Binding-site contacts:
Ligand atom C7 contacts residue MET74 of chain 3.B at 3.9 Å (hydrophobic).
Ligand atom N contacts residue THR10 of chain 3.B at 4.2 Å.
Ligand atom C2 contacts residue ARG88 of chain 3.B at 3.5 Å.
Ligand atom C2 contacts residue LEU102 of chain 3.B at 4.1 Å (hydrophobic).
Ligand atom C5 contacts residue ALA37 of chain 3.B at 3.5 Å (hydrophobic).
Ligand atom C contacts residue LEU102 of chain 3.B at 4.0 Å (hydrophobic).
Ligand atom C15 contacts residue MET74 of chain 3.B at 3.5 Å (hydrophobic).
Ligand atom O1 contacts residue MET74 of chain 3.B at 3.0 Å (h-bond).
Ligand atom C contacts residue PRO8 of chain 3.B at 4.2 Å (hydrophobic).
Ligand atom C11 contacts residue LEU102 of chain 3.B at 3.9 Å (hydrophobic).
Ligand atom C13 contacts residue ASN106 of chain 3.B at 3.9 Å.
Ligand atom C6 contacts residue ALA37 of chain 3.B at 4.1 Å (hydrophobic).
Ligand atom C12 contacts residue LEU73 of chain 3.B at 4.2 Å (hydrophobic).
Ligand atom C3 contacts residue GLY9 of chain 3.B at 4.2 Å.
Ligand atom C7 contacts residue ASP72 of chain 3.B at 4.2 Å.
Ligand atom C13 contacts residue VAL135 of chain 8.B at 4.2 Å (hydrophobic).
Ligand atom C7 contacts residue PHE70 of chain 3.B at 3.8 Å (hydrophobic).
Ligand atom C contacts residue ASN106 of chain 3.B at 3.3 Å.
Ligand atom C14 contacts residue MET74 of chain 3.B at 4.3 Å (hydrophobic).
Ligand atom C contacts residue ARG88 of chain 3.B at 3.5 Å.
Ligand atom C9 contacts residue MET74 of chain 3.B at 4.1 Å (hydrophobic).
Ligand atom C9 contacts residue LEU73 of chain 3.B at 4.1 Å (hydrophobic).
Ligand atom C8 contacts residue MET74 of chain 3.B at 4.2 Å (hydrophobic).
Ligand atom C8 contacts residue HIS138 of chain 8.B at 4.2 Å.
Ligand atom C2 contacts residue PRO8 of chain 3.B at 4.3 Å (hydrophobic).
Ligand atom C3 contacts residue ARG88 of chain 3.B at 4.0 Å.
Ligand atom C5 contacts residue SER39 of chain 3.B at 4.0 Å.
Ligand atom O contacts residue ASN106 of chain 3.B at 3.4 Å (h-bond).
Ligand atom O1 contacts residue LEU73 of chain 3.B at 3.5 Å.
Ligand atom C4 contacts residue GLY9 of chain 3.B at 4.3 Å.
Ligand atom C1 contacts residue PRO8 of chain 3.B at 4.0 Å (hydrophobic).
Ligand atom O contacts residue PRO8 of chain 3.B at 4.1 Å.
Ligand atom C8 contacts residue ASP72 of chain 3.B at 4.0 Å.
Ligand atom C13 contacts residue LEU73 of chain 3.B at 4.3 Å (hydrophobic).
Ligand atom N contacts residue ALA37 of chain 3.B at 4.2 Å.
Ligand atom C12 contacts residue GLU134 of chain 8.B at 3.7 Å.
Ligand atom O contacts residue MET74 of chain 3.B at 3.7 Å.
Ligand atom C12 contacts residue VAL135 of chain 8.B at 3.8 Å (hydrophobic).
Ligand atom C contacts residue MET74 of chain 3.B at 4.2 Å (hydrophobic).
Ligand atom N contacts residue GLY9 of chain 3.B at 4.2 Å.

Sequence of chain 3.B:
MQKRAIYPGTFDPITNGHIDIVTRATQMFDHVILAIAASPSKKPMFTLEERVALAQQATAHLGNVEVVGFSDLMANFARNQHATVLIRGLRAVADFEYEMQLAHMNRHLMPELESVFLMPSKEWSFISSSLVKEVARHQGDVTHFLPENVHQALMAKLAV

The protein below binds the small molecule below.
Small molecule (SMILES): COc1ccc2[nH]cc(CCNC(=O)C(C)(C)C)c2c1

Sequence of chain 8.B:
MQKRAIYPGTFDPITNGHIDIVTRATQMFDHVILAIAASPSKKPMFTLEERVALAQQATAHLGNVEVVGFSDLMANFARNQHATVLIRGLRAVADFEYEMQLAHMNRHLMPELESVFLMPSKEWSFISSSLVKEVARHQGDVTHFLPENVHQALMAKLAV